Sequence of chain 1.A:
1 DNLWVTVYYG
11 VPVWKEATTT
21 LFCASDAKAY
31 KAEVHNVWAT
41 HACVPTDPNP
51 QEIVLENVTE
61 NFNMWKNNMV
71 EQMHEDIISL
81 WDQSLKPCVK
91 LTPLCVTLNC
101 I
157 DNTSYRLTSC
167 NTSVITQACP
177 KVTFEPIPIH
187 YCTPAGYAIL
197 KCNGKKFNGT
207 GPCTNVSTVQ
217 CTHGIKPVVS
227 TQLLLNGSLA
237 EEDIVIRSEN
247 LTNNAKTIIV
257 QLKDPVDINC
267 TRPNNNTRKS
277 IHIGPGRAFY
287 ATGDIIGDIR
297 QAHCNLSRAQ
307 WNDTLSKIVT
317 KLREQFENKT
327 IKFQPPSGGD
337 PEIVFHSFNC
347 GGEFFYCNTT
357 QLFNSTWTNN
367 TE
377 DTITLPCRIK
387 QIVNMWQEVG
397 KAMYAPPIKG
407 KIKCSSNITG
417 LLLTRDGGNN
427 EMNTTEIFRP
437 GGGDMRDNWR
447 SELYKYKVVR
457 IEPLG

The protein below binds the small molecule below.
Small molecule (SMILES): CC(=O)N[C@H]1[C@H](O[C@H]2[C@H](O)[C@@H](NC(C)=O)CO[C@@H]2CO)O[C@H](CO)[C@@H](O)[C@@H]1O

Binding-site contacts:
Ligand atom C8 contacts residue ASN301 of chain 1.A at 4.1 Å.
Ligand atom C4 contacts residue ASN265 of chain 1.A at 4.3 Å.
Ligand atom C1 contacts residue ASN265 of chain 1.A at 1.4 Å.
Ligand atom O5 contacts residue ASN265 of chain 1.A at 2.4 Å (h-bond).
Ligand atom N2 contacts residue ASN265 of chain 1.A at 2.8 Å (h-bond).
Ligand atom C7 contacts residue NAG1 of chain 1.I at 4.4 Å.
Ligand atom C8 contacts residue SER303 of chain 1.A at 4.1 Å.
Ligand atom C8 contacts residue ASN265 of chain 1.A at 4.4 Å.
Ligand atom O7 contacts residue ASP263 of chain 1.A at 4.1 Å.
Ligand atom C8 contacts residue LEU302 of chain 1.A at 4.5 Å (hydrophobic).
Ligand atom C2 contacts residue ASN265 of chain 1.A at 2.5 Å.
Ligand atom C3 contacts residue ASN265 of chain 1.A at 3.8 Å.
Ligand atom O7 contacts residue ASN265 of chain 1.A at 3.5 Å (h-bond).
Ligand atom C5 contacts residue ASN265 of chain 1.A at 3.7 Å.
Ligand atom O7 contacts residue NAG1 of chain 1.I at 3.3 Å (h-bond).
Ligand atom C7 contacts residue ASN265 of chain 1.A at 3.4 Å.